Binding-site contacts:
Ligand atom C2 contacts residue ASN821 of chain 1.A at 2.4 Å.
Ligand atom C7 contacts residue ASN821 of chain 1.A at 3.4 Å.
Ligand atom C8 contacts residue GLY887 of chain 1.A at 3.5 Å.
Ligand atom C5 contacts residue ASN821 of chain 1.A at 3.7 Å.
Ligand atom C3 contacts residue ASN821 of chain 1.A at 3.8 Å.
Ligand atom O7 contacts residue ASN821 of chain 1.A at 3.5 Å (h-bond).
Ligand atom C7 contacts residue GLN885 of chain 1.A at 4.3 Å.
Ligand atom O7 contacts residue GLN885 of chain 1.A at 4.3 Å.
Ligand atom C8 contacts residue PRO819 of chain 1.A at 4.1 Å (hydrophobic).
Ligand atom C1 contacts residue ASN821 of chain 1.A at 1.4 Å.
Ligand atom C8 contacts residue MET820 of chain 1.A at 4.5 Å (hydrophobic).
Ligand atom O5 contacts residue ASN821 of chain 1.A at 2.4 Å (h-bond).
Ligand atom C8 contacts residue VAL886 of chain 1.A at 4.1 Å (hydrophobic).
Ligand atom N2 contacts residue ASN821 of chain 1.A at 2.9 Å (h-bond).
Ligand atom C8 contacts residue GLN885 of chain 1.A at 3.5 Å.
Ligand atom C4 contacts residue ASN821 of chain 1.A at 4.2 Å.

The protein below binds the small molecule below.
Small molecule (SMILES): CC(=O)N[C@@H]1[C@@H](O)[C@H](O)[C@@H](CO)O[C@H]1O

Sequence of chain 1.A:
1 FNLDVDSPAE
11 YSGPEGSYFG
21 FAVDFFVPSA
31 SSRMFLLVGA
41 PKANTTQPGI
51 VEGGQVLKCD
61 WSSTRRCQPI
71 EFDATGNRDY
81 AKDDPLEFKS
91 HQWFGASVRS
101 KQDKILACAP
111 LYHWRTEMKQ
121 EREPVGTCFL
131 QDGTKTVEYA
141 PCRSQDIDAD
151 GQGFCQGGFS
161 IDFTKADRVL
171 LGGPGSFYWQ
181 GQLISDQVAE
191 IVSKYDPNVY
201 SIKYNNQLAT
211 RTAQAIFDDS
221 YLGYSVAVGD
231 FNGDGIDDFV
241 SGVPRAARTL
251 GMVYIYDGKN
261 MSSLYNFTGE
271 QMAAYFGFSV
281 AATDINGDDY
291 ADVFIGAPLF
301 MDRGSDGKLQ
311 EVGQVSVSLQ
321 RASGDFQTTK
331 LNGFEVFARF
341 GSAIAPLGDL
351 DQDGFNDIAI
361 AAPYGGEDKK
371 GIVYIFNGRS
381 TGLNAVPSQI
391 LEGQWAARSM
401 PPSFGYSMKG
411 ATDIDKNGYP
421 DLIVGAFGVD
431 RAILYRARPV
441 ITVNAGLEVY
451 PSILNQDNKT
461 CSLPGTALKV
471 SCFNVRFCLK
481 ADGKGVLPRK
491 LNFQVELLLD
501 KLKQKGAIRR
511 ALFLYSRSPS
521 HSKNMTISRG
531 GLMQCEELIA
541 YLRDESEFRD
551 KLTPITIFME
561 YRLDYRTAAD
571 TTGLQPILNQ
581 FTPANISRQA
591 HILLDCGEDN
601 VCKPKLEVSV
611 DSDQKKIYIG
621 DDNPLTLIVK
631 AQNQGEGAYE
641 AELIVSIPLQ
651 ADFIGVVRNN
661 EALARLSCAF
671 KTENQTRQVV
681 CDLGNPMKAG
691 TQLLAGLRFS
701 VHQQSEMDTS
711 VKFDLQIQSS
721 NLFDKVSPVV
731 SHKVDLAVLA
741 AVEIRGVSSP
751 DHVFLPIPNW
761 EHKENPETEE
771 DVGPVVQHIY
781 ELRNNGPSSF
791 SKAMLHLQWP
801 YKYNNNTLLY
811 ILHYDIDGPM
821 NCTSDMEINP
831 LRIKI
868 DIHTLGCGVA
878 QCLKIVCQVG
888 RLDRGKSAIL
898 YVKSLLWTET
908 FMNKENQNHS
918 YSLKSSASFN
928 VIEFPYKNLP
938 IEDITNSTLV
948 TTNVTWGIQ